A small-molecule ligand and the protein it binds are described below.
Small molecule (SMILES): CCOc1cc(N2CCC(O)CC2)ccc1Nc1ncc2c(n1)N(C)c1ccccc1C(=O)N2C

Sequence of chain 1.A:
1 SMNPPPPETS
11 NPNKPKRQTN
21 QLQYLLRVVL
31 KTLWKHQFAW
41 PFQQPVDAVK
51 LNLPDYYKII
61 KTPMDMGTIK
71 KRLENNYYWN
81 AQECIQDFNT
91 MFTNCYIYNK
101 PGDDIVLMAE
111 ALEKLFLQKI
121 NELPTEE

Binding-site contacts:
Ligand atom N4 contacts residue ILE105 of chain 1.A at 3.9 Å.
Ligand atom C5 contacts residue TRP40 of chain 1.A at 3.8 Å (hydrophobic).
Ligand atom C4 contacts residue TRP40 of chain 1.A at 3.8 Å (hydrophobic).
Ligand atom C19 contacts residue PHE42 of chain 1.A at 3.7 Å (hydrophobic).
Ligand atom O1 contacts residue ILE105 of chain 1.A at 4.0 Å.
Ligand atom C7 contacts residue LEU51 of chain 1.A at 4.0 Å (hydrophobic).
Ligand atom C8 contacts residue LEU51 of chain 1.A at 3.8 Å (hydrophobic).
Ligand atom N3 contacts residue ILE105 of chain 1.A at 3.7 Å.
Ligand atom C16 contacts residue LEU53 of chain 1.A at 4.0 Å (hydrophobic).
Ligand atom C18 contacts residue ILE105 of chain 1.A at 3.9 Å (hydrophobic).
Ligand atom C17 contacts residue ASN99 of chain 1.A at 3.9 Å.
Ligand atom C18 contacts residue ASN99 of chain 1.A at 3.9 Å.
Ligand atom C9 contacts residue PRO41 of chain 1.A at 3.1 Å (hydrophobic).
Ligand atom C11 contacts residue LEU51 of chain 1.A at 4.0 Å (hydrophobic).
Ligand atom N1 contacts residue LEU51 of chain 1.A at 4.0 Å.
Ligand atom C15 contacts residue TYR98 of chain 1.A at 3.6 Å (hydrophobic).
Ligand atom C7 contacts residue TRP40 of chain 1.A at 3.6 Å (hydrophobic).
Ligand atom C14 contacts residue ASN99 of chain 1.A at 3.7 Å.
Ligand atom C11 contacts residue ILE105 of chain 1.A at 3.9 Å (hydrophobic).
Ligand atom C16 contacts residue TYR98 of chain 1.A at 4.0 Å (hydrophobic).
Ligand atom C19 contacts residue ILE105 of chain 1.A at 4.0 Å (hydrophobic).
Ligand atom C contacts residue GLN44 of chain 1.A at 3.5 Å.
Ligand atom C6 contacts residue LEU51 of chain 1.A at 3.7 Å (hydrophobic).
Ligand atom C2 contacts residue TRP40 of chain 1.A at 3.7 Å (hydrophobic).
Ligand atom C14 contacts residue LEU53 of chain 1.A at 4.0 Å (hydrophobic).
Ligand atom N4 contacts residue VAL46 of chain 1.A at 4.0 Å.
Ligand atom N2 contacts residue PRO41 of chain 1.A at 4.0 Å.
Ligand atom O1 contacts residue ASN99 of chain 1.A at 3.0 Å (h-bond).
Ligand atom C6 contacts residue TRP40 of chain 1.A at 3.7 Å (hydrophobic).
Ligand atom C19 contacts residue PRO41 of chain 1.A at 3.9 Å (hydrophobic).
Ligand atom C9 contacts residue VAL46 of chain 1.A at 3.7 Å (hydrophobic).
Ligand atom N2 contacts residue LEU51 of chain 1.A at 3.8 Å.
Ligand atom C16 contacts residue ASN99 of chain 1.A at 3.2 Å.
Ligand atom C15 contacts residue LEU53 of chain 1.A at 3.6 Å (hydrophobic).
Ligand atom C10 contacts residue PRO41 of chain 1.A at 4.0 Å (hydrophobic).
Ligand atom C15 contacts residue ASN99 of chain 1.A at 3.1 Å.
Ligand atom N1 contacts residue PRO41 of chain 1.A at 3.1 Å (h-bond).
Ligand atom C8 contacts residue PRO41 of chain 1.A at 3.9 Å (hydrophobic).
Ligand atom C20 contacts residue ILE105 of chain 1.A at 3.8 Å (hydrophobic).
Ligand atom C3 contacts residue TRP40 of chain 1.A at 3.8 Å (hydrophobic).